Binding-site contacts:
Ligand atom C2 contacts residue ASN1102 of chain 1.B at 2.4 Å.
Ligand atom O3 contacts residue ALA734 of chain 1.B at 4.1 Å.
Ligand atom C4 contacts residue ASN1102 of chain 1.B at 4.2 Å.
Ligand atom C3 contacts residue ALA734 of chain 1.B at 4.1 Å (hydrophobic).
Ligand atom C8 contacts residue GLU1100 of chain 1.B at 4.4 Å.
Ligand atom N2 contacts residue ASN1102 of chain 1.B at 2.9 Å (h-bond).
Ligand atom C1 contacts residue ASN1102 of chain 1.B at 1.4 Å.
Ligand atom O4 contacts residue ALA734 of chain 1.B at 3.9 Å.
Ligand atom O7 contacts residue ASN1102 of chain 1.B at 3.3 Å (h-bond).
Ligand atom C7 contacts residue ASN1102 of chain 1.B at 3.3 Å.
Ligand atom C5 contacts residue ASN1102 of chain 1.B at 3.7 Å.
Ligand atom C3 contacts residue ASN1102 of chain 1.B at 3.8 Å.
Ligand atom O5 contacts residue ASN1102 of chain 1.B at 2.4 Å (h-bond).
Ligand atom C8 contacts residue ASN1102 of chain 1.B at 4.0 Å.

Sequence of chain 1.B:
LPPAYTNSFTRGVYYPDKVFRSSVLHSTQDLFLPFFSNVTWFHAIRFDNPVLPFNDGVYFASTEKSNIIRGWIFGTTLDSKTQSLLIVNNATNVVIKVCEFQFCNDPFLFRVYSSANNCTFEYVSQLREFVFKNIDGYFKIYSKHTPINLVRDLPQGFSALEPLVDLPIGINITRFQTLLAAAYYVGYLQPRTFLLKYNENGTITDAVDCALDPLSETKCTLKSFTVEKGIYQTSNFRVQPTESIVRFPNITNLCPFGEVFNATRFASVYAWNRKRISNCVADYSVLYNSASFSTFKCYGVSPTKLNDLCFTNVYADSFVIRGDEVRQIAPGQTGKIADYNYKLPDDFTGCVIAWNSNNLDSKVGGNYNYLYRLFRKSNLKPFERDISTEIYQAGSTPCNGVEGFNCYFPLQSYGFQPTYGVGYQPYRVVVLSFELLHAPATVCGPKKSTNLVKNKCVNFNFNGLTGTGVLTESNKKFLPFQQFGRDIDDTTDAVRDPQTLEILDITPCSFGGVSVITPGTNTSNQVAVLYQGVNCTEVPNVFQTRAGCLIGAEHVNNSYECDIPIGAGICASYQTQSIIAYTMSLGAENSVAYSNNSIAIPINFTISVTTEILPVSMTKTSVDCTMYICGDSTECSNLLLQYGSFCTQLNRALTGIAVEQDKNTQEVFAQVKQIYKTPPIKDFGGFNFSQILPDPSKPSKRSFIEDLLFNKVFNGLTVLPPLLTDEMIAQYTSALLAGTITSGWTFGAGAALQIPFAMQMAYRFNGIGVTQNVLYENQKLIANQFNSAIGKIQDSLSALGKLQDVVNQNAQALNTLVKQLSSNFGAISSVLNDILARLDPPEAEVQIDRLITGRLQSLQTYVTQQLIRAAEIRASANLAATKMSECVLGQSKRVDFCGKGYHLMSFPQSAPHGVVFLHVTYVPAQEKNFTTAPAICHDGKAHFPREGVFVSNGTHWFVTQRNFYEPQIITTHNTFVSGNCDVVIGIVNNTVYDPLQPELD

The protein below binds the small molecule below.
Small molecule (SMILES): CC(=O)N[C@@H]1[C@@H](O)[C@H](O)[C@@H](CO)O[C@H]1O